Sequence of chain 1.C:
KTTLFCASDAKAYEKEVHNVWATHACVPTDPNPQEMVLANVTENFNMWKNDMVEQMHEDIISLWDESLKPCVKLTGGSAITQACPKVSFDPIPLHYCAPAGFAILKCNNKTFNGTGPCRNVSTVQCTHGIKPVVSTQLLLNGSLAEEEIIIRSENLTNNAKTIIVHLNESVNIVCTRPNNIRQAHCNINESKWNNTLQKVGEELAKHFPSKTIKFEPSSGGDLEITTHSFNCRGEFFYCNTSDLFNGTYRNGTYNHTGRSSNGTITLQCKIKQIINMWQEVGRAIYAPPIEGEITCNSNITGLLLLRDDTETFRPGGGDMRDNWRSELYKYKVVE

Binding-site contacts:
Ligand atom C7 contacts residue TYR267 of chain 1.C at 4.5 Å (hydrophobic).
Ligand atom C5 contacts residue GLU203 of chain 1.C at 3.6 Å.
Ligand atom C2 contacts residue ASN207 of chain 1.C at 2.2 Å.
Ligand atom O5 contacts residue GLU203 of chain 1.C at 3.1 Å.
Ligand atom C6 contacts residue GLY276 of chain 1.C at 3.7 Å.
Ligand atom O7 contacts residue ASN207 of chain 1.C at 3.7 Å.
Ligand atom C2 contacts residue GLU203 of chain 1.C at 4.4 Å.
Ligand atom C6 contacts residue SER204 of chain 1.C at 4.0 Å.
Ligand atom C1 contacts residue ASN207 of chain 1.C at 1.5 Å.
Ligand atom C7 contacts residue ASN207 of chain 1.C at 2.8 Å.
Ligand atom C3 contacts residue ASN207 of chain 1.C at 3.7 Å.
Ligand atom C1 contacts residue SER204 of chain 1.C at 4.2 Å.
Ligand atom C5 contacts residue SER204 of chain 1.C at 4.1 Å.
Ligand atom C4 contacts residue ASN207 of chain 1.C at 4.2 Å.
Ligand atom O7 contacts residue TYR267 of chain 1.C at 3.6 Å.
Ligand atom C5 contacts residue ASN207 of chain 1.C at 3.9 Å.
Ligand atom O5 contacts residue SER204 of chain 1.C at 3.7 Å.
Ligand atom C1 contacts residue GLU203 of chain 1.C at 3.9 Å.
Ligand atom O6 contacts residue GLU203 of chain 1.C at 2.3 Å (salt-bridge).
Ligand atom O6 contacts residue GLY276 of chain 1.C at 3.3 Å.
Ligand atom C8 contacts residue ASN207 of chain 1.C at 2.8 Å.
Ligand atom O5 contacts residue ASN207 of chain 1.C at 2.7 Å (h-bond).
Ligand atom C8 contacts residue HIS269 of chain 1.C at 4.0 Å.
Ligand atom C6 contacts residue GLU203 of chain 1.C at 3.0 Å.
Ligand atom O6 contacts residue SER273 of chain 1.C at 4.3 Å.
Ligand atom N2 contacts residue ASN207 of chain 1.C at 2.5 Å (h-bond).
Ligand atom C4 contacts residue GLU203 of chain 1.C at 4.0 Å.

This small molecule binds to this protein.
Small molecule (SMILES): CC(=O)N[C@@H]1[C@@H](O)[C@H](O)[C@@H](CO)O[C@H]1O